Binding-site contacts:
Ligand atom C5 contacts residue ASN650 of chain 2.A at 3.7 Å.
Ligand atom C5 contacts residue TRP627 of chain 2.A at 4.5 Å (hydrophobic).
Ligand atom O3 contacts residue ASN650 of chain 2.A at 3.9 Å.
Ligand atom O5 contacts residue TRP627 of chain 2.A at 3.8 Å.
Ligand atom C2 contacts residue ASN650 of chain 2.A at 2.5 Å.
Ligand atom C3 contacts residue ASN650 of chain 2.A at 3.7 Å.
Ligand atom C8 contacts residue ASN650 of chain 2.A at 4.1 Å.
Ligand atom N2 contacts residue ASN650 of chain 2.A at 3.3 Å (h-bond).
Ligand atom C1 contacts residue ASN650 of chain 2.A at 1.4 Å.
Ligand atom C7 contacts residue ASP682 of chain 2.A at 4.0 Å.
Ligand atom C7 contacts residue ASN650 of chain 2.A at 4.0 Å.
Ligand atom C6 contacts residue TRP627 of chain 2.A at 3.6 Å (hydrophobic).
Ligand atom C4 contacts residue ASN650 of chain 2.A at 4.2 Å.
Ligand atom O6 contacts residue TRP627 of chain 2.A at 4.2 Å.
Ligand atom O4 contacts residue ASP682 of chain 2.A at 2.4 Å (salt-bridge).
Ligand atom N2 contacts residue ASP682 of chain 2.A at 3.5 Å (salt-bridge).
Ligand atom C2 contacts residue ASP682 of chain 2.A at 4.2 Å.
Ligand atom O7 contacts residue ASP682 of chain 2.A at 4.1 Å.
Ligand atom C4 contacts residue ASP682 of chain 2.A at 3.4 Å.
Ligand atom O5 contacts residue ASN650 of chain 2.A at 2.4 Å (h-bond).
Ligand atom C3 contacts residue ASP682 of chain 2.A at 3.5 Å.

This small molecule binds to this protein.
Small molecule (SMILES): CC(=O)N[C@@H]1[C@@H](O)[C@H](O)[C@@H](CO)O[C@H]1O

Sequence of chain 2.A:
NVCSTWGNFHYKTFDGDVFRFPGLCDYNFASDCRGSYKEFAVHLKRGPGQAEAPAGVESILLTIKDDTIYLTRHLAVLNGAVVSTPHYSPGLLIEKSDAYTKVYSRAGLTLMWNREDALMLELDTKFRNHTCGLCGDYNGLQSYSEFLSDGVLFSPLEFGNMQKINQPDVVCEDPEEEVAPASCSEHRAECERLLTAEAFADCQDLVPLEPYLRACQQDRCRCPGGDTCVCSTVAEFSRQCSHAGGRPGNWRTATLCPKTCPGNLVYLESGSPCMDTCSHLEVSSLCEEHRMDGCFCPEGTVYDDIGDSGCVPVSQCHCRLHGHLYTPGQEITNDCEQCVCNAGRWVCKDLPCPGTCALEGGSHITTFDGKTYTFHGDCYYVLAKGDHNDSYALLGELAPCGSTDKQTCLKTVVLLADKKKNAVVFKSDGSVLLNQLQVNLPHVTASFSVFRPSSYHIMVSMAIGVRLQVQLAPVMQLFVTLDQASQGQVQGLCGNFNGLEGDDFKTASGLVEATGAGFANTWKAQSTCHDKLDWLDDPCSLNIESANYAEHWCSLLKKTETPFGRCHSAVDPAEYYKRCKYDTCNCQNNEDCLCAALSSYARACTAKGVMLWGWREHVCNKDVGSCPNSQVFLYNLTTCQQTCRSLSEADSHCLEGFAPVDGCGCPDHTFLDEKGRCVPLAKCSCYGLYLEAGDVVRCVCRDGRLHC